A protein and the small-molecule ligand that binds it are described below.
Small molecule (SMILES): CC(=O)N[C@@H]1[C@@H](O)[C@H](O)[C@@H](CO)O[C@H]1O

Sequence of chain 1.B:
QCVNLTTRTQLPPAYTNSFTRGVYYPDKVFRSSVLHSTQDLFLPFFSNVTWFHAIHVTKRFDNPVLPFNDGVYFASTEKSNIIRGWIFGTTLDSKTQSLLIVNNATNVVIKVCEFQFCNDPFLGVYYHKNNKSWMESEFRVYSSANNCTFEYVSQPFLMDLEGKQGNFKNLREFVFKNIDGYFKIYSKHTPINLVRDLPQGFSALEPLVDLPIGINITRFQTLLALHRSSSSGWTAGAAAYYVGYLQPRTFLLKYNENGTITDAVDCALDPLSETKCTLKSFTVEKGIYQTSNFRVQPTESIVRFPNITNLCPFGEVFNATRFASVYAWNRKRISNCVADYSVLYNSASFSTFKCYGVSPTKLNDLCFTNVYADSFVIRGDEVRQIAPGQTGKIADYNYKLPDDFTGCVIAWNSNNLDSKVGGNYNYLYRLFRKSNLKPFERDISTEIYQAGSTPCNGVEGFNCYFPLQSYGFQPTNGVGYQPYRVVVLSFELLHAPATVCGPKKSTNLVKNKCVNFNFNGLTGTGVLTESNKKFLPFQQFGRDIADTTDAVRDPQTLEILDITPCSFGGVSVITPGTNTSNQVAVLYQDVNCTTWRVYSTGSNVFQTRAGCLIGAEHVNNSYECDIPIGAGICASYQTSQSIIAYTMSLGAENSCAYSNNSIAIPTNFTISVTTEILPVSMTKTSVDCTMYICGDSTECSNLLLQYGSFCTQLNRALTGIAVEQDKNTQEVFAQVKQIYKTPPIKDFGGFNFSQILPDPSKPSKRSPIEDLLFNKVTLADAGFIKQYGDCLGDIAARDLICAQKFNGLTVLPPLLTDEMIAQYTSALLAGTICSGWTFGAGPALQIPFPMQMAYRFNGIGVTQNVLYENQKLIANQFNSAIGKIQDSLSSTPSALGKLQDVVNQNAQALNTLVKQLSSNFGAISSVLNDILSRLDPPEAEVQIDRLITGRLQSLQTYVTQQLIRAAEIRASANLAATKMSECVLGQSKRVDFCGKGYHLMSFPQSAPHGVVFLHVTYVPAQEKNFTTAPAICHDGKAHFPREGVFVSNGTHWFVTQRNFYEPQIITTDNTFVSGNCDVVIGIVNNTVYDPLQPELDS

Binding-site contacts:
Ligand atom C7 contacts residue ASN280 of chain 1.B at 4.1 Å.
Ligand atom O5 contacts residue ASN282 of chain 1.B at 2.5 Å (h-bond).
Ligand atom C7 contacts residue GLU281 of chain 1.B at 4.4 Å.
Ligand atom C3 contacts residue ASN282 of chain 1.B at 3.9 Å.
Ligand atom O7 contacts residue ASN282 of chain 1.B at 3.6 Å.
Ligand atom N2 contacts residue ASN282 of chain 1.B at 2.9 Å (h-bond).
Ligand atom C7 contacts residue ASN282 of chain 1.B at 3.5 Å.
Ligand atom C2 contacts residue ASN282 of chain 1.B at 2.5 Å.
Ligand atom C1 contacts residue ASN282 of chain 1.B at 1.5 Å.
Ligand atom C8 contacts residue GLU281 of chain 1.B at 3.1 Å.
Ligand atom C5 contacts residue ASN282 of chain 1.B at 3.8 Å.
Ligand atom C8 contacts residue ASN280 of chain 1.B at 3.8 Å.
Ligand atom O7 contacts residue ASN280 of chain 1.B at 3.8 Å.
Ligand atom C4 contacts residue ASN282 of chain 1.B at 4.4 Å.